This small molecule binds to this protein.
Small molecule (SMILES): CC(=O)N[C@@H]1[C@@H](O)[C@H](O)[C@@H](CO)O[C@H]1O

Sequence of chain 1.A:
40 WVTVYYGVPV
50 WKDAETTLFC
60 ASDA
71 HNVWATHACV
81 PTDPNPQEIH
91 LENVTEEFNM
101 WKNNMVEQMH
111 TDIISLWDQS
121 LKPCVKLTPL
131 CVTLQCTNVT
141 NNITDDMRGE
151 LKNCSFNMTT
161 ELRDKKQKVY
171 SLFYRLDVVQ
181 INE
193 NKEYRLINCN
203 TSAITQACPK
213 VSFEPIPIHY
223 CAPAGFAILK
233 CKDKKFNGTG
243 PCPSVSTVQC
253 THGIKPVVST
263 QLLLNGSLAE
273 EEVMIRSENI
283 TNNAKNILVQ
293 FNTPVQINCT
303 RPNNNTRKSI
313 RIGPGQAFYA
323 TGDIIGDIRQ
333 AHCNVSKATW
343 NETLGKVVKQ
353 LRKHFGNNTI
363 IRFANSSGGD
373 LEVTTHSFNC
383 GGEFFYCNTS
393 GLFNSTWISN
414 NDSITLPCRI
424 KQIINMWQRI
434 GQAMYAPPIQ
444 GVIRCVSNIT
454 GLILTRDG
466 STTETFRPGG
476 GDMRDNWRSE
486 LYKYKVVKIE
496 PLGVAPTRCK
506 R

Binding-site contacts:
Ligand atom C5 contacts residue ASN157 of chain 1.A at 3.7 Å.
Ligand atom C4 contacts residue ASN157 of chain 1.A at 4.2 Å.
Ligand atom O7 contacts residue ASN157 of chain 1.A at 3.6 Å.
Ligand atom C7 contacts residue SER155 of chain 1.A at 4.5 Å.
Ligand atom C3 contacts residue ASN157 of chain 1.A at 3.7 Å.
Ligand atom C2 contacts residue ASN157 of chain 1.A at 2.4 Å.
Ligand atom N2 contacts residue ASN157 of chain 1.A at 2.9 Å (h-bond).
Ligand atom C7 contacts residue ASN157 of chain 1.A at 3.5 Å.
Ligand atom O7 contacts residue PHE156 of chain 1.A at 3.9 Å.
Ligand atom C7 contacts residue PHE156 of chain 1.A at 4.0 Å (hydrophobic).
Ligand atom C8 contacts residue PHE156 of chain 1.A at 3.5 Å (hydrophobic).
Ligand atom C8 contacts residue SER155 of chain 1.A at 3.7 Å.
Ligand atom C8 contacts residue ASN157 of chain 1.A at 4.1 Å.
Ligand atom O7 contacts residue THR133 of chain 1.A at 4.5 Å.
Ligand atom C1 contacts residue ASN157 of chain 1.A at 1.5 Å.
Ligand atom O5 contacts residue ASN157 of chain 1.A at 2.4 Å (h-bond).
Ligand atom O7 contacts residue SER155 of chain 1.A at 4.3 Å.
Ligand atom C8 contacts residue LYS168 of chain 1.A at 4.2 Å.